Sequence of chain 1.A:
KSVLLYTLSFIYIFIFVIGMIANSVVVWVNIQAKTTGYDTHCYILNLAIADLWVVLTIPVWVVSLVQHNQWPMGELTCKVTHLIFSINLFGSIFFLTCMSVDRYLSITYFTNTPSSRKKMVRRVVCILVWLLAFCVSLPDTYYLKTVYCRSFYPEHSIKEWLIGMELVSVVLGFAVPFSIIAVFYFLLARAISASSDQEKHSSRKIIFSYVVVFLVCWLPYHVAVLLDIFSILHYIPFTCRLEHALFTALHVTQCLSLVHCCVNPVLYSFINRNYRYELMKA

Binding-site contacts:
Ligand atom C19 contacts residue VAL162 of chain 1.A at 3.6 Å (hydrophobic).
Ligand atom C21 contacts residue VAL142 of chain 1.A at 3.8 Å (hydrophobic).
Ligand atom C3 contacts residue TYR150 of chain 1.A at 4.5 Å (hydrophobic).
Ligand atom O1 contacts residue ARG158 of chain 1.A at 4.4 Å.
Ligand atom C2 contacts residue TYR150 of chain 1.A at 4.3 Å (hydrophobic).
Ligand atom C1 contacts residue LEU146 of chain 1.A at 3.9 Å (hydrophobic).
Ligand atom C25 contacts residue THR138 of chain 1.A at 4.4 Å.
Ligand atom C26 contacts residue PHE135 of chain 1.A at 3.7 Å (hydrophobic).
Ligand atom C2 contacts residue LEU146 of chain 1.A at 4.3 Å (hydrophobic).
Ligand atom C19 contacts residue VAL166 of chain 1.A at 4.4 Å (hydrophobic).
Ligand atom C27 contacts residue LEU221 of chain 1.A at 3.7 Å (hydrophobic).
Ligand atom C23 contacts residue CYS139 of chain 1.A at 4.2 Å (hydrophobic).
Ligand atom C27 contacts residue VAL225 of chain 1.A at 3.8 Å (hydrophobic).
Ligand atom C2 contacts residue PHE151 of chain 1.A at 4.3 Å (hydrophobic).
Ligand atom C21 contacts residue CYS139 of chain 1.A at 3.7 Å (hydrophobic).
Ligand atom C8 contacts residue VAL166 of chain 1.A at 4.2 Å (hydrophobic).
Ligand atom O1 contacts residue TYR150 of chain 1.A at 3.6 Å.
Ligand atom C20 contacts residue CYS139 of chain 1.A at 3.7 Å (hydrophobic).
Ligand atom C18 contacts residue CYS139 of chain 1.A at 4.3 Å (hydrophobic).
Ligand atom C23 contacts residue THR138 of chain 1.A at 4.2 Å.
Ligand atom C15 contacts residue LEU169 of chain 1.A at 4.2 Å (hydrophobic).
Ligand atom C26 contacts residue THR138 of chain 1.A at 4.2 Å.
Ligand atom C18 contacts residue VAL166 of chain 1.A at 3.6 Å (hydrophobic).
Ligand atom C25 contacts residue VAL225 of chain 1.A at 4.3 Å (hydrophobic).
Ligand atom C16 contacts residue LEU169 of chain 1.A at 4.3 Å (hydrophobic).

This protein binds this small molecule.
Small molecule (SMILES): CC(C)CCC[C@@H](C)[C@H]1CC[C@H]2[C@@H]3CC=C4C[C@@H](O)CC[C@]4(C)[C@H]3CC[C@]12C